Sequence of chain 1.B:
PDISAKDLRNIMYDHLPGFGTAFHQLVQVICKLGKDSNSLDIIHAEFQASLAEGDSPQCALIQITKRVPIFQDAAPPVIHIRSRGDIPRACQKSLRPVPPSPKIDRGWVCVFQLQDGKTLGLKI

Binding-site contacts:
Ligand atom CAI contacts residue PHE117 of chain 1.B at 4.0 Å (hydrophobic).
Ligand atom CBB contacts residue GLN33 of chain 1.B at 4.0 Å.
Ligand atom CAT contacts residue GLN30 of chain 1.B at 3.8 Å.
Ligand atom OAB contacts residue LYS40 of chain 1.B at 3.4 Å (salt-bridge).
Ligand atom CAJ contacts residue ILE86 of chain 1.B at 4.0 Å (hydrophobic).
Ligand atom CAX contacts residue LYS37 of chain 1.B at 3.6 Å.
Ligand atom CAJ contacts residue ILE84 of chain 1.B at 4.0 Å (hydrophobic).
Ligand atom OAC contacts residue GLN30 of chain 1.B at 2.7 Å (h-bond).
Ligand atom BRA contacts residue VAL34 of chain 1.B at 4.1 Å.
Ligand atom CAO contacts residue LYS37 of chain 1.B at 4.1 Å.
Ligand atom CBD contacts residue GLN33 of chain 1.B at 3.7 Å.
Ligand atom CAY contacts residue ILE84 of chain 1.B at 3.8 Å (hydrophobic).
Ligand atom CAH contacts residue ILE86 of chain 1.B at 3.8 Å (hydrophobic).
Ligand atom OAC contacts residue ILE84 of chain 1.B at 4.0 Å.
Ligand atom CAO contacts residue ILE84 of chain 1.B at 3.8 Å (hydrophobic).
Ligand atom CAA contacts residue LYS40 of chain 1.B at 3.6 Å.
Ligand atom CAA contacts residue ALA10 of chain 1.B at 3.6 Å (hydrophobic).
Ligand atom CAM contacts residue ILE84 of chain 1.B at 3.9 Å (hydrophobic).
Ligand atom OAC contacts residue GLN33 of chain 1.B at 3.6 Å.
Ligand atom NBE contacts residue GLN33 of chain 1.B at 3.7 Å.
Ligand atom CAT contacts residue GLN33 of chain 1.B at 4.0 Å.
Ligand atom BRA contacts residue ILE84 of chain 1.B at 4.2 Å.
Ligand atom BRA contacts residue PRO82 of chain 1.B at 3.5 Å.
Ligand atom CAA contacts residue CYS36 of chain 1.B at 3.9 Å (hydrophobic).
Ligand atom CAP contacts residue GLN33 of chain 1.B at 3.8 Å.
Ligand atom CAN contacts residue LYS37 of chain 1.B at 4.1 Å.
Ligand atom CAL contacts residue GLN30 of chain 1.B at 3.5 Å.
Ligand atom CAA contacts residue LYS37 of chain 1.B at 3.8 Å.
Ligand atom CAW contacts residue GLN33 of chain 1.B at 3.9 Å.
Ligand atom CAY contacts residue LYS37 of chain 1.B at 3.6 Å.
Ligand atom CAI contacts residue ASP91 of chain 1.B at 3.6 Å.
Ligand atom CAK contacts residue LYS37 of chain 1.B at 3.8 Å.
Ligand atom CAS contacts residue LYS37 of chain 1.B at 3.9 Å.
Ligand atom BRA contacts residue LYS37 of chain 1.B at 3.6 Å.
Ligand atom CAN contacts residue GLN33 of chain 1.B at 3.5 Å.
Ligand atom CAP contacts residue LYS37 of chain 1.B at 3.8 Å.
Ligand atom CBC contacts residue LYS37 of chain 1.B at 3.6 Å.
Ligand atom CAQ contacts residue LYS37 of chain 1.B at 4.1 Å.
Ligand atom CAK contacts residue GLN33 of chain 1.B at 3.9 Å.
Ligand atom CAH contacts residue ASP91 of chain 1.B at 3.5 Å.

This protein binds this small molecule.
Small molecule (SMILES): Cc1ccc(N2C(=O)C(O)=C(C(=O)c3ccccc3)[C@@H]2c2cc(Br)cs2)cc1C(=O)O